Binding-site contacts:
Ligand atom O6 contacts residue MET151 of chain 27.C at 3.4 Å.
Ligand atom C7 contacts residue THR156 of chain 27.C at 3.9 Å.
Ligand atom C8 contacts residue THR156 of chain 27.C at 4.0 Å.
Ligand atom N2 contacts residue THR156 of chain 27.C at 3.6 Å (h-bond).
Ligand atom O7 contacts residue ASN154 of chain 27.C at 2.6 Å (h-bond).
Ligand atom O5 contacts residue ASN154 of chain 27.C at 4.0 Å.
Ligand atom C8 contacts residue ASN154 of chain 27.C at 3.6 Å.
Ligand atom C6 contacts residue MET151 of chain 27.C at 4.5 Å (hydrophobic).
Ligand atom N2 contacts residue ASN154 of chain 27.C at 3.8 Å.
Ligand atom C2 contacts residue ASN154 of chain 27.C at 3.5 Å.
Ligand atom C2 contacts residue THR156 of chain 27.C at 4.2 Å.
Ligand atom C1 contacts residue ASN154 of chain 27.C at 3.4 Å.
Ligand atom C1 contacts residue THR156 of chain 27.C at 3.6 Å.
Ligand atom C7 contacts residue ASN154 of chain 27.C at 3.3 Å.

Sequence of chain 27.C:
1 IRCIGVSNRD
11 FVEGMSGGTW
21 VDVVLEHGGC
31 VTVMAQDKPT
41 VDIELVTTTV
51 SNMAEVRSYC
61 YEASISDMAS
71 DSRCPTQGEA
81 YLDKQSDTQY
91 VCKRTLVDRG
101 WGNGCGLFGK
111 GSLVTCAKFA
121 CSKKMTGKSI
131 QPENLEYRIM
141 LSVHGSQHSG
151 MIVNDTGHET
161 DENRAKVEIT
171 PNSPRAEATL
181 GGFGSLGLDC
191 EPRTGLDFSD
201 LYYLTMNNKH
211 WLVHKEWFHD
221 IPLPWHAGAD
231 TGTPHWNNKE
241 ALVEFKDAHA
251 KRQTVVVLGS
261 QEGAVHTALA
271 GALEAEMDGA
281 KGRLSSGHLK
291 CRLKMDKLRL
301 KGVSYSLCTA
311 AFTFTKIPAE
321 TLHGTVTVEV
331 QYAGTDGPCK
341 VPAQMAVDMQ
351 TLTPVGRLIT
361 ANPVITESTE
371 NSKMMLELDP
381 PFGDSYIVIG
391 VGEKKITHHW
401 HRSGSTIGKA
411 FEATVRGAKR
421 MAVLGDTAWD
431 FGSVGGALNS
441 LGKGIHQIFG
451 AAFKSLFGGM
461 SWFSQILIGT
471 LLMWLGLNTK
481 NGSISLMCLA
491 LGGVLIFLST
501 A

A protein and the small-molecule ligand that binds it are described below.
Small molecule (SMILES): CC(=O)N[C@H]1[C@H](O[C@H]2[C@H](O)[C@@H](NC(C)=O)CO[C@@H]2CO)O[C@H](CO)[C@@H](O)[C@@H]1O